A small-molecule ligand and the protein it binds are described below.
Small molecule (SMILES): CC(=O)N[C@H]1[C@H](O[C@H]2[C@H](O)[C@@H](NC(C)=O)CO[C@@H]2CO)O[C@H](CO[C@H]2O[C@H](CO)[C@@H](O)[C@H](O)[C@@H]2O)[C@@H](O)[C@@H]1O

Sequence of chain 1.A:
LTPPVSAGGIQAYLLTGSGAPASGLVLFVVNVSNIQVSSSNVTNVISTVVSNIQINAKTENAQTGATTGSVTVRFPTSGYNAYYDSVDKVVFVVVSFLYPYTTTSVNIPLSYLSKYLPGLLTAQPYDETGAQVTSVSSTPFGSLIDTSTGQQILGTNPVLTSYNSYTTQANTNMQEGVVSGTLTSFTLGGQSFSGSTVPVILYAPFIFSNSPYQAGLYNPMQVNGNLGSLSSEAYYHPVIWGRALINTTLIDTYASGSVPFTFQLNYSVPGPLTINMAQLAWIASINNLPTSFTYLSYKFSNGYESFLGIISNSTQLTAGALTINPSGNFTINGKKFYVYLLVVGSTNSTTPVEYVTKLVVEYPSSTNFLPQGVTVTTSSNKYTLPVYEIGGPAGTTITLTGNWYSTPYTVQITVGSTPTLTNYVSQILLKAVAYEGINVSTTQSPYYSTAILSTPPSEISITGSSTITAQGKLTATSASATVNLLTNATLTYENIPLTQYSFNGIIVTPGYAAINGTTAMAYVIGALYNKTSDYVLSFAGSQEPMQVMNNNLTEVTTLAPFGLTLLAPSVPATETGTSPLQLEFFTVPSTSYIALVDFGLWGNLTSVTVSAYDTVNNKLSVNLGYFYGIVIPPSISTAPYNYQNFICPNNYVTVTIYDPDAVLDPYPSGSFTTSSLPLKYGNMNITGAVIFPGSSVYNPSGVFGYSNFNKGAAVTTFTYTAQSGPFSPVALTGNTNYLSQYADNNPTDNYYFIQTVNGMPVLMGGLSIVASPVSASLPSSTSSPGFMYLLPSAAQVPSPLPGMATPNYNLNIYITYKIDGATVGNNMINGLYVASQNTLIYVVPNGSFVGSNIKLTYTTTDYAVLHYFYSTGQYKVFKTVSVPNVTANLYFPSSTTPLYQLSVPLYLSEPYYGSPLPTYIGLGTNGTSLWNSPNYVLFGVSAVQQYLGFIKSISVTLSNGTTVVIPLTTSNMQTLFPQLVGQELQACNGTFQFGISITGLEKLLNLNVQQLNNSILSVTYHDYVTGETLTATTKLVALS

Binding-site contacts:
Ligand atom C6 contacts residue ASN581 of chain 1.A at 4.0 Å.
Ligand atom O4 contacts residue ASN579 of chain 1.A at 3.7 Å.
Ligand atom O7 contacts residue THR386 of chain 1.A at 4.2 Å.
Ligand atom N2 contacts residue ASN581 of chain 1.A at 2.8 Å (h-bond).
Ligand atom C6 contacts residue TYR384 of chain 1.A at 4.0 Å (hydrophobic).
Ligand atom O4 contacts residue ASN581 of chain 1.A at 4.1 Å.
Ligand atom C7 contacts residue ASN581 of chain 1.A at 3.6 Å.
Ligand atom C6 contacts residue ASN579 of chain 1.A at 4.2 Å.
Ligand atom C1 contacts residue ASN581 of chain 1.A at 1.4 Å.
Ligand atom C8 contacts residue ASN579 of chain 1.A at 4.2 Å.
Ligand atom O6 contacts residue ASN579 of chain 1.A at 3.2 Å (h-bond).
Ligand atom N2 contacts residue THR413 of chain 1.A at 3.9 Å.
Ligand atom C7 contacts residue ASN579 of chain 1.A at 4.2 Å.
Ligand atom C5 contacts residue ASN581 of chain 1.A at 2.7 Å.
Ligand atom C7 contacts residue THR386 of chain 1.A at 4.2 Å.
Ligand atom C4 contacts residue ASN579 of chain 1.A at 4.4 Å.
Ligand atom O5 contacts residue ASN581 of chain 1.A at 2.4 Å (h-bond).
Ligand atom O6 contacts residue THR413 of chain 1.A at 3.8 Å.
Ligand atom C5 contacts residue ASN579 of chain 1.A at 4.0 Å.
Ligand atom C2 contacts residue THR386 of chain 1.A at 4.1 Å.
Ligand atom O5 contacts residue TYR384 of chain 1.A at 3.8 Å.
Ligand atom N2 contacts residue THR386 of chain 1.A at 3.6 Å.
Ligand atom C4 contacts residue ASN581 of chain 1.A at 3.2 Å.
Ligand atom C1 contacts residue THR386 of chain 1.A at 3.8 Å.
Ligand atom O6 contacts residue TYR384 of chain 1.A at 4.4 Å.
Ligand atom O3 contacts residue ASN581 of chain 1.A at 4.4 Å.
Ligand atom C8 contacts residue ASN581 of chain 1.A at 3.4 Å.
Ligand atom C1 contacts residue THR413 of chain 1.A at 4.2 Å.
Ligand atom C2 contacts residue ASN579 of chain 1.A at 4.3 Å.
Ligand atom O5 contacts residue THR413 of chain 1.A at 4.2 Å.
Ligand atom C3 contacts residue ASN581 of chain 1.A at 3.0 Å.
Ligand atom C2 contacts residue THR413 of chain 1.A at 3.9 Å.
Ligand atom C2 contacts residue ASN581 of chain 1.A at 2.4 Å.